Binding-site contacts:
Ligand atom CS contacts residue KF51 of chain 3.C at 3.6 Å.
Ligand atom N1 contacts residue TYR163 of chain 3.A at 3.9 Å.
Ligand atom C3' contacts residue ASN122 of chain 3.A at 4.2 Å.
Ligand atom N1 contacts residue ALA185 of chain 2.A at 3.8 Å.
Ligand atom C2 contacts residue SER166 of chain 3.A at 3.1 Å.
Ligand atom N6 contacts residue TYR163 of chain 3.A at 3.6 Å.
Ligand atom C2 contacts residue ALA162 of chain 3.A at 4.2 Å (hydrophobic).
Ligand atom N3 contacts residue ALA162 of chain 3.A at 3.9 Å.
Ligand atom S5' contacts residue KF51 of chain 3.C at 3.9 Å.
Ligand atom O3' contacts residue ASN122 of chain 3.A at 3.2 Å (h-bond).
Ligand atom C3' contacts residue GLU123 of chain 3.A at 3.3 Å.
Ligand atom C6 contacts residue TYR163 of chain 3.A at 3.5 Å (hydrophobic).
Ligand atom C6 contacts residue ALA185 of chain 2.A at 3.9 Å (hydrophobic).
Ligand atom O3' contacts residue ASP222 of chain 3.A at 3.8 Å.
Ligand atom O4' contacts residue KF51 of chain 3.C at 3.9 Å.
Ligand atom C6 contacts residue ASP150 of chain 2.A at 4.2 Å.
Ligand atom C4 contacts residue ILE187 of chain 2.A at 4.2 Å (hydrophobic).
Ligand atom C2' contacts residue TYR163 of chain 3.A at 3.9 Å (hydrophobic).
Ligand atom N6 contacts residue GLY149 of chain 2.A at 3.7 Å.
Ligand atom C2 contacts residue TYR163 of chain 3.A at 3.8 Å (hydrophobic).
Ligand atom O3' contacts residue GLU123 of chain 3.A at 2.6 Å (salt-bridge).
Ligand atom C5 contacts residue TYR163 of chain 3.A at 3.7 Å (hydrophobic).
Ligand atom C1' contacts residue KF51 of chain 3.C at 4.2 Å.
Ligand atom O2' contacts residue GLU123 of chain 3.A at 2.4 Å (salt-bridge).
Ligand atom C6 contacts residue ILE187 of chain 2.A at 3.8 Å (hydrophobic).
Ligand atom N7 contacts residue TYR163 of chain 3.A at 4.1 Å.
Ligand atom C2 contacts residue ILE187 of chain 2.A at 3.4 Å (hydrophobic).
Ligand atom C2' contacts residue GLU123 of chain 3.A at 3.3 Å.
Ligand atom O3' contacts residue LEU49 of chain 3.A at 4.1 Å.
Ligand atom N6 contacts residue ASP150 of chain 2.A at 3.0 Å (salt-bridge).
Ligand atom N1 contacts residue SER166 of chain 3.A at 3.0 Å (h-bond).
Ligand atom N9 contacts residue TYR163 of chain 3.A at 4.2 Å.
Ligand atom O2' contacts residue ASN122 of chain 3.A at 3.7 Å.
Ligand atom N1 contacts residue ILE187 of chain 2.A at 3.2 Å.
Ligand atom N3 contacts residue ILE187 of chain 2.A at 4.0 Å.
Ligand atom O2' contacts residue TYR163 of chain 3.A at 3.3 Å (h-bond).
Ligand atom N3 contacts residue TYR163 of chain 3.A at 3.5 Å (h-bond).
Ligand atom N6 contacts residue ALA185 of chain 2.A at 3.1 Å (h-bond).
Ligand atom C4 contacts residue TYR163 of chain 3.A at 3.9 Å (hydrophobic).
Ligand atom O2' contacts residue ALA162 of chain 3.A at 3.2 Å.

Sequence of chain 2.A:
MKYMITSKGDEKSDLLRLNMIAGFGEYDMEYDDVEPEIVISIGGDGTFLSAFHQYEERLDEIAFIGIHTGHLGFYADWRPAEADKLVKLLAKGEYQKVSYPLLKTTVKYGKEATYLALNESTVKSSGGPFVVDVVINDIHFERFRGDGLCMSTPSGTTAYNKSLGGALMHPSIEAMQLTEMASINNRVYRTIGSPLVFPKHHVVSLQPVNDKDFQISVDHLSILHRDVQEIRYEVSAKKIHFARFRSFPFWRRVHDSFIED

This protein binds this small molecule.
Small molecule (SMILES): CSC[C@H]1O[C@@H](n2cnc3c(N)ncnc32)[C@H](O)[C@@H]1O

Sequence of chain 3.A:
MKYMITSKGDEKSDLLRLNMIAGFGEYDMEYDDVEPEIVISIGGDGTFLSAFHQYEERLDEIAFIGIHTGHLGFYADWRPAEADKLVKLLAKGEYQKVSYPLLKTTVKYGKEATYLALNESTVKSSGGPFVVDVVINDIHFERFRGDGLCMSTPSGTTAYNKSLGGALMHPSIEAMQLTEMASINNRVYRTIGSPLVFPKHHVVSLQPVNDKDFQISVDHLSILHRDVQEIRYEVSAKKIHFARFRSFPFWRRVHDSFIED